Sequence of chain 1.D:
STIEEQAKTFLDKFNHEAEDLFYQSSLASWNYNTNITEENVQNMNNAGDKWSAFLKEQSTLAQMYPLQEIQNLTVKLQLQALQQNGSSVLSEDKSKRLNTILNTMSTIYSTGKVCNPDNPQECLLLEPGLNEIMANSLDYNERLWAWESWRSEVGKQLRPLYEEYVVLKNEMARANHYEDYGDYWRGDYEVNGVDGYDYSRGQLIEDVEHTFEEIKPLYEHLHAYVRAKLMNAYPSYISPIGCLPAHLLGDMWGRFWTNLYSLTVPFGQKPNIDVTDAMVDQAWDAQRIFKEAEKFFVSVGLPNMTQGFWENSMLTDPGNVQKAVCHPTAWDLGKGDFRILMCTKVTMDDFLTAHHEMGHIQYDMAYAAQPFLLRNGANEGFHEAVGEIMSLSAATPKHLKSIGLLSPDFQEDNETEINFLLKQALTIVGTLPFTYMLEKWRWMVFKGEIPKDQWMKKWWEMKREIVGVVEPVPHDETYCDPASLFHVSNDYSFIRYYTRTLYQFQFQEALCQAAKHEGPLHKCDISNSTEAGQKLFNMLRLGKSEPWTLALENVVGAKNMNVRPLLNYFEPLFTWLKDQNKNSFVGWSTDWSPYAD

A protein and the small-molecule ligand that binds it are described below.
Small molecule (SMILES): CC(=O)N[C@H]1[C@H](O[C@H]2[C@H](O)[C@@H](NC(C)=O)CO[C@@H]2CO)O[C@H](CO)[C@@H](O)[C@@H]1O

Binding-site contacts:
Ligand atom O7 contacts residue ASN433 of chain 1.D at 3.2 Å (h-bond).
Ligand atom C8 contacts residue ASN433 of chain 1.D at 4.4 Å.
Ligand atom C5 contacts residue ASN433 of chain 1.D at 3.7 Å.
Ligand atom C3 contacts residue ASN433 of chain 1.D at 3.8 Å.
Ligand atom C8 contacts residue ILE437 of chain 1.D at 4.1 Å (hydrophobic).
Ligand atom C1 contacts residue ASN433 of chain 1.D at 1.4 Å.
Ligand atom C2 contacts residue ASN433 of chain 1.D at 2.4 Å.
Ligand atom O5 contacts residue ASN433 of chain 1.D at 2.4 Å (h-bond).
Ligand atom C8 contacts residue TRP595 of chain 1.D at 3.7 Å (hydrophobic).
Ligand atom C7 contacts residue ASN433 of chain 1.D at 3.2 Å.
Ligand atom C4 contacts residue ASN433 of chain 1.D at 4.2 Å.
Ligand atom N2 contacts residue ASN433 of chain 1.D at 2.8 Å (h-bond).
Ligand atom C8 contacts residue PHE286 of chain 1.D at 3.6 Å (hydrophobic).